Binding-site contacts:
Ligand atom O6 contacts residue SER159 of chain 1.B at 3.2 Å (h-bond).
Ligand atom C2 contacts residue ASN160 of chain 1.B at 2.7 Å.
Ligand atom O5 contacts residue ASN160 of chain 1.B at 2.3 Å (h-bond).
Ligand atom C5 contacts residue HIS158 of chain 1.B at 4.2 Å.
Ligand atom C2 contacts residue THR162 of chain 1.B at 3.9 Å.
Ligand atom C7 contacts residue ASN160 of chain 1.B at 3.4 Å.
Ligand atom C7 contacts residue THR162 of chain 1.B at 4.4 Å.
Ligand atom N2 contacts residue ASN160 of chain 1.B at 3.1 Å (h-bond).
Ligand atom N2 contacts residue THR162 of chain 1.B at 3.6 Å (h-bond).
Ligand atom O4 contacts residue HIS158 of chain 1.B at 3.7 Å.
Ligand atom C8 contacts residue VAL111 of chain 1.B at 3.8 Å (hydrophobic).
Ligand atom C5 contacts residue ASN160 of chain 1.B at 3.6 Å.
Ligand atom C3 contacts residue ASN160 of chain 1.B at 3.8 Å.
Ligand atom C3 contacts residue HIS158 of chain 1.B at 4.1 Å.
Ligand atom C4 contacts residue HIS158 of chain 1.B at 4.3 Å.
Ligand atom C8 contacts residue ILE114 of chain 1.B at 3.6 Å (hydrophobic).
Ligand atom C1 contacts residue ASN160 of chain 1.B at 1.4 Å.
Ligand atom C1 contacts residue THR162 of chain 1.B at 3.6 Å.
Ligand atom O3 contacts residue HIS158 of chain 1.B at 4.1 Å.
Ligand atom O7 contacts residue ASN160 of chain 1.B at 3.4 Å (h-bond).
Ligand atom C8 contacts residue THR162 of chain 1.B at 4.0 Å.
Ligand atom C3 contacts residue THR162 of chain 1.B at 4.2 Å.
Ligand atom C4 contacts residue ASN160 of chain 1.B at 4.3 Å.
Ligand atom O6 contacts residue ASN160 of chain 1.B at 3.9 Å.

This small molecule binds to this protein.
Small molecule (SMILES): CC(=O)N[C@@H]1[C@@H](O)[C@H](O)[C@@H](CO)O[C@H]1O

Sequence of chain 1.B:
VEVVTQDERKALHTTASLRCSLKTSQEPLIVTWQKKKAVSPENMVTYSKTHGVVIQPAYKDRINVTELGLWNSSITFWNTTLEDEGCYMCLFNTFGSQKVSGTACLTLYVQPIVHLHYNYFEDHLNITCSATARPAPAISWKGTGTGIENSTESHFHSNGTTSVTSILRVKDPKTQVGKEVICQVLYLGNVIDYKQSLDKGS